Sequence of chain 1.G:
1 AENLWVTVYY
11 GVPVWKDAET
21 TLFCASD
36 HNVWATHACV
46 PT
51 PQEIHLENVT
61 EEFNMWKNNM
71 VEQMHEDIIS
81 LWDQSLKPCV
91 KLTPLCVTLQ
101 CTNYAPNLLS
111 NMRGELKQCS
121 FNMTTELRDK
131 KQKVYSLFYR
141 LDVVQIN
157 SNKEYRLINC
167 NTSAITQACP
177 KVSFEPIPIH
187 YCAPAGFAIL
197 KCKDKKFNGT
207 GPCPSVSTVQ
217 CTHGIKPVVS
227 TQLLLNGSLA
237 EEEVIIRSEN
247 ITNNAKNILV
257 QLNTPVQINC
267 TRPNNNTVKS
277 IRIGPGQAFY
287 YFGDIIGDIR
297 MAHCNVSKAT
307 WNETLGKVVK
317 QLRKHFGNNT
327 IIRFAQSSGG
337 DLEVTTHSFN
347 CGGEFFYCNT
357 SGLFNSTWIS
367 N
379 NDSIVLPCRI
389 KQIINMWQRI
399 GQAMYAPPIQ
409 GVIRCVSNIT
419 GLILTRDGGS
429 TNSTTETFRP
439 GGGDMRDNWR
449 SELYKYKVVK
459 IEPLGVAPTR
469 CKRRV

Binding-site contacts:
Ligand atom C3 contacts residue ASN301 of chain 1.G at 3.8 Å.
Ligand atom C6 contacts residue HIS299 of chain 1.G at 4.5 Å.
Ligand atom C3 contacts residue HIS299 of chain 1.G at 4.2 Å.
Ligand atom C8 contacts residue ASN265 of chain 1.G at 4.0 Å.
Ligand atom C4 contacts residue ASN301 of chain 1.G at 4.2 Å.
Ligand atom O5 contacts residue ASN301 of chain 1.G at 2.4 Å (h-bond).
Ligand atom C2 contacts residue HIS299 of chain 1.G at 4.3 Å.
Ligand atom C1 contacts residue ASN301 of chain 1.G at 1.4 Å.
Ligand atom C8 contacts residue ASN301 of chain 1.G at 4.5 Å.
Ligand atom O7 contacts residue HIS299 of chain 1.G at 3.5 Å (h-bond).
Ligand atom C7 contacts residue ARG412 of chain 1.G at 4.3 Å.
Ligand atom C7 contacts residue ASN301 of chain 1.G at 3.4 Å.
Ligand atom N2 contacts residue ASN301 of chain 1.G at 2.8 Å (h-bond).
Ligand atom C1 contacts residue HIS299 of chain 1.G at 3.5 Å.
Ligand atom C2 contacts residue ASN301 of chain 1.G at 2.4 Å.
Ligand atom O7 contacts residue THR267 of chain 1.G at 4.0 Å.
Ligand atom O7 contacts residue ASN301 of chain 1.G at 3.7 Å.
Ligand atom C4 contacts residue HIS299 of chain 1.G at 4.3 Å.
Ligand atom C8 contacts residue ARG412 of chain 1.G at 3.7 Å.
Ligand atom C7 contacts residue HIS299 of chain 1.G at 4.5 Å.
Ligand atom C5 contacts residue HIS299 of chain 1.G at 3.5 Å.
Ligand atom O7 contacts residue ARG412 of chain 1.G at 4.3 Å.
Ligand atom C5 contacts residue ASN301 of chain 1.G at 3.7 Å.
Ligand atom O5 contacts residue HIS299 of chain 1.G at 3.8 Å.

A protein and the small-molecule ligand that binds it are described below.
Small molecule (SMILES): CC(=O)N[C@H]1[C@H](O[C@H]2[C@H](O)[C@@H](NC(C)=O)CO[C@@H]2CO)O[C@H](CO)[C@@H](O)[C@@H]1O